Sequence of chain 1.C:
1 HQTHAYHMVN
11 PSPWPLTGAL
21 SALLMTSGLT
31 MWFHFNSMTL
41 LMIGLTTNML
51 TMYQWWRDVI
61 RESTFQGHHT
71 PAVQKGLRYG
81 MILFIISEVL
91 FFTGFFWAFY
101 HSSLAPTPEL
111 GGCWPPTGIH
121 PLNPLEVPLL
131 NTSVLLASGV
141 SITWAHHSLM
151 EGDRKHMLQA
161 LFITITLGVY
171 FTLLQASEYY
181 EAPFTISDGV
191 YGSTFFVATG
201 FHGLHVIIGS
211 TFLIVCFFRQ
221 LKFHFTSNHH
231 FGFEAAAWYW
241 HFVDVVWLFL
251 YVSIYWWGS

This small molecule binds to this protein.
Small molecule (SMILES): CCCCCCCCCCO[C@@H]1O[C@H](CO)[C@@H](O[C@H]2O[C@H](CO)[C@@H](O)[C@H](O)[C@H]2O)[C@H](O)[C@H]1O

Sequence of chain 1.G:
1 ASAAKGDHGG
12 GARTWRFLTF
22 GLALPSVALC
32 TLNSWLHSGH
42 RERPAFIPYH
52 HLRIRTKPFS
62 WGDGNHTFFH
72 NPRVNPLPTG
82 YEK

Binding-site contacts:
Ligand atom C4 contacts residue PHE69 of chain 1.G at 4.5 Å (hydrophobic).
Ligand atom O16 contacts residue MET38 of chain 1.C at 3.5 Å (h-bond).
Ligand atom C18 contacts residue MET38 of chain 1.C at 4.4 Å (hydrophobic).
Ligand atom O16 contacts residue TRP32 of chain 1.C at 4.3 Å.
Ligand atom C25 contacts residue TRP32 of chain 1.C at 4.4 Å (hydrophobic).
Ligand atom O49 contacts residue TRP62 of chain 1.G at 4.0 Å.
Ligand atom C18 contacts residue PHE69 of chain 1.G at 3.9 Å (hydrophobic).
Ligand atom C43 contacts residue LEU29 of chain 1.C at 4.2 Å (hydrophobic).
Ligand atom C34 contacts residue PEK1 of chain 1.IB at 4.4 Å.
Ligand atom C19 contacts residue TRP32 of chain 1.C at 4.5 Å (hydrophobic).
Ligand atom C31 contacts residue LEU41 of chain 1.C at 4.2 Å (hydrophobic).
Ligand atom C31 contacts residue PEK1 of chain 1.IB at 4.4 Å.
Ligand atom C57 contacts residue PHE69 of chain 1.G at 4.2 Å (hydrophobic).
Ligand atom O5 contacts residue PHE69 of chain 1.G at 4.3 Å.
Ligand atom C6 contacts residue MET38 of chain 1.C at 4.3 Å (hydrophobic).
Ligand atom C22 contacts residue TRP32 of chain 1.C at 3.9 Å (hydrophobic).
Ligand atom C37 contacts residue PEK1 of chain 1.IB at 4.3 Å.
Ligand atom C2 contacts residue TRP62 of chain 1.G at 4.2 Å (hydrophobic).
Ligand atom O49 contacts residue TRP32 of chain 1.C at 4.0 Å.
Ligand atom C37 contacts residue LEU29 of chain 1.C at 4.3 Å (hydrophobic).
Ligand atom C31 contacts residue LEU29 of chain 1.C at 4.4 Å (hydrophobic).
Ligand atom O49 contacts residue SER61 of chain 1.G at 4.3 Å.
Ligand atom O61 contacts residue PHE69 of chain 1.G at 4.1 Å.
Ligand atom C1 contacts residue TRP62 of chain 1.G at 4.5 Å (hydrophobic).
Ligand atom C18 contacts residue TRP32 of chain 1.C at 3.9 Å (hydrophobic).
Ligand atom C25 contacts residue LEU41 of chain 1.C at 3.9 Å (hydrophobic).
Ligand atom C1 contacts residue MET38 of chain 1.C at 4.1 Å (hydrophobic).
Ligand atom C43 contacts residue PGV1 of chain 1.HA at 4.0 Å.
Ligand atom O49 contacts residue MET38 of chain 1.C at 3.7 Å.